Sequence of chain 2.E:
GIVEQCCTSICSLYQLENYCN

Sequence of chain 2.F:
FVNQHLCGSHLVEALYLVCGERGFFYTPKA

Binding-site contacts:
Ligand atom O1 contacts residue SER9 of chain 2.E at 4.0 Å.
Ligand atom C5 contacts residue ALA14 of chain 2.F at 4.2 Å (hydrophobic).
Ligand atom C6 contacts residue CYS11 of chain 2.E at 3.7 Å (hydrophobic).
Ligand atom C6 contacts residue LEU11 of chain 2.F at 4.1 Å (hydrophobic).
Ligand atom C1 contacts residue CYS6 of chain 2.E at 3.4 Å (hydrophobic).
Ligand atom C4 contacts residue HIS10 of chain 2.F at 4.2 Å.
Ligand atom C3 contacts residue LEU11 of chain 2.F at 3.8 Å (hydrophobic).
Ligand atom C1 contacts residue ILE10 of chain 2.E at 4.4 Å (hydrophobic).
Ligand atom C6 contacts residue ILE10 of chain 2.E at 4.1 Å (hydrophobic).
Ligand atom C2 contacts residue CYS6 of chain 2.E at 3.6 Å (hydrophobic).
Ligand atom C1 contacts residue LEU11 of chain 2.F at 3.8 Å (hydrophobic).
Ligand atom C4 contacts residue LEU11 of chain 2.F at 4.2 Å (hydrophobic).
Ligand atom O1 contacts residue ILE10 of chain 2.E at 3.5 Å.
Ligand atom C3 contacts residue HIS10 of chain 2.F at 3.9 Å.
Ligand atom C4 contacts residue ALA14 of chain 2.F at 4.2 Å (hydrophobic).
Ligand atom C1 contacts residue CYS11 of chain 2.E at 4.3 Å (hydrophobic).
Ligand atom C2 contacts residue CYS7 of chain 2.F at 4.0 Å (hydrophobic).
Ligand atom O1 contacts residue CYS6 of chain 2.E at 2.4 Å (h-bond).
Ligand atom O1 contacts residue CYS11 of chain 2.E at 3.4 Å (h-bond).
Ligand atom C2 contacts residue LEU11 of chain 2.F at 3.6 Å (hydrophobic).
Ligand atom C5 contacts residue LEU11 of chain 2.F at 4.3 Å (hydrophobic).
Ligand atom O1 contacts residue LEU11 of chain 2.F at 4.3 Å.

A protein and the small-molecule ligand that binds it are described below.
Small molecule (SMILES): Cc1cccc(O)c1